Sequence of chain 1.A:
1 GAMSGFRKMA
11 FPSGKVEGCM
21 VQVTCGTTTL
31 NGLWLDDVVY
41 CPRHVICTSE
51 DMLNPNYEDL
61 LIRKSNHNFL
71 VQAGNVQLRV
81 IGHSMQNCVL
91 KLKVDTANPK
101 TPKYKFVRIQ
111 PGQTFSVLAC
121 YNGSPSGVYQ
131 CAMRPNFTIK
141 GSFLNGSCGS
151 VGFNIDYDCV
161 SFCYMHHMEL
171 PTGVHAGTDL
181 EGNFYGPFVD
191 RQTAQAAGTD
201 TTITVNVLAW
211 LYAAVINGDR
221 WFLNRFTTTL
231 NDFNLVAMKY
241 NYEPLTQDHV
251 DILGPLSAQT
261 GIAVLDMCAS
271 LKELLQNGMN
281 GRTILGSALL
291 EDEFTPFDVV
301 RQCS

The small molecule below binds the protein below.
Small molecule (SMILES): OC1C[C@H]2CC[C@@H](C1)N2Cc1ccccc1

Binding-site contacts:
Ligand atom C4 contacts residue MET238 of chain 1.A at 4.2 Å (hydrophobic).
Ligand atom C1 contacts residue PRO244 of chain 1.A at 3.9 Å (hydrophobic).
Ligand atom N contacts residue GLU243 of chain 1.A at 2.9 Å (salt-bridge).
Ligand atom C3 contacts residue GLU243 of chain 1.A at 3.7 Å.
Ligand atom C3 contacts residue THR201 of chain 1.A at 4.1 Å.
Ligand atom C2 contacts residue PRO244 of chain 1.A at 3.5 Å (hydrophobic).
Ligand atom C11 contacts residue GLU243 of chain 1.A at 3.7 Å.
Ligand atom C contacts residue TYR242 of chain 1.A at 4.0 Å (hydrophobic).
Ligand atom C2 contacts residue TYR242 of chain 1.A at 4.0 Å (hydrophobic).
Ligand atom C13 contacts residue GLU243 of chain 1.A at 3.8 Å.
Ligand atom C7 contacts residue GLU243 of chain 1.A at 3.9 Å.
Ligand atom N contacts residue THR201 of chain 1.A at 4.3 Å.
Ligand atom C1 contacts residue GLU243 of chain 1.A at 4.2 Å.
Ligand atom C2 contacts residue MET238 of chain 1.A at 3.8 Å (hydrophobic).
Ligand atom C13 contacts residue THR201 of chain 1.A at 3.9 Å.
Ligand atom C2 contacts residue GLU243 of chain 1.A at 3.4 Å.
Ligand atom C5 contacts residue MET238 of chain 1.A at 4.0 Å (hydrophobic).
Ligand atom C contacts residue MET238 of chain 1.A at 3.5 Å (hydrophobic).
Ligand atom C1 contacts residue TYR242 of chain 1.A at 3.2 Å (hydrophobic).
Ligand atom C10 contacts residue GLU243 of chain 1.A at 3.7 Å.
Ligand atom C1 contacts residue THR201 of chain 1.A at 4.0 Å.
Ligand atom C6 contacts residue GLU243 of chain 1.A at 3.7 Å.
Ligand atom O contacts residue PRO135 of chain 1.A at 3.7 Å.
Ligand atom C11 contacts residue PRO135 of chain 1.A at 3.7 Å (hydrophobic).
Ligand atom C2 contacts residue THR201 of chain 1.A at 3.9 Å.
Ligand atom C12 contacts residue ASN136 of chain 1.A at 3.7 Å.
Ligand atom C3 contacts residue MET238 of chain 1.A at 4.2 Å (hydrophobic).
Ligand atom C13 contacts residue THR199 of chain 1.A at 3.3 Å.
Ligand atom C7 contacts residue THR201 of chain 1.A at 4.2 Å.
Ligand atom C12 contacts residue GLU243 of chain 1.A at 4.1 Å.
Ligand atom C5 contacts residue THR201 of chain 1.A at 4.1 Å.
Ligand atom C5 contacts residue ASN241 of chain 1.A at 4.2 Å.
Ligand atom C4 contacts residue THR201 of chain 1.A at 4.2 Å.
Ligand atom C contacts residue ASN241 of chain 1.A at 4.2 Å.
Ligand atom C12 contacts residue PRO135 of chain 1.A at 3.5 Å (hydrophobic).
Ligand atom C contacts residue THR201 of chain 1.A at 4.0 Å.
Ligand atom C1 contacts residue MET238 of chain 1.A at 3.5 Å (hydrophobic).
Ligand atom C12 contacts residue THR199 of chain 1.A at 4.4 Å.
Ligand atom O contacts residue ASN136 of chain 1.A at 3.5 Å.
Ligand atom C7 contacts residue THR199 of chain 1.A at 4.1 Å.